Binding-site contacts:
Ligand atom O3 contacts residue SER76 of chain 1.G at 3.5 Å (h-bond).
Ligand atom OH contacts residue A2G1 of chain 1.L at 1.5 Å.
Ligand atom C3 contacts residue A2G1 of chain 1.L at 3.3 Å.
Ligand atom C1 contacts residue TYR78 of chain 1.G at 4.5 Å (hydrophobic).
Ligand atom C2 contacts residue TRP123 of chain 1.G at 3.8 Å (hydrophobic).
Ligand atom C4 contacts residue TYR122 of chain 1.G at 3.9 Å (hydrophobic).
Ligand atom O2 contacts residue TYR122 of chain 1.G at 4.3 Å.
Ligand atom N1 contacts residue SER76 of chain 1.G at 4.5 Å.
Ligand atom C5 contacts residue TYR78 of chain 1.G at 4.0 Å (hydrophobic).
Ligand atom C1 contacts residue TYR122 of chain 1.G at 3.8 Å (hydrophobic).
Ligand atom C6 contacts residue TYR122 of chain 1.G at 3.9 Å (hydrophobic).
Ligand atom OH contacts residue TYR78 of chain 1.G at 3.4 Å.
Ligand atom C5 contacts residue A2G1 of chain 1.L at 3.6 Å.
Ligand atom C5 contacts residue TYR122 of chain 1.G at 4.0 Å (hydrophobic).
Ligand atom C4 contacts residue TYR78 of chain 1.G at 3.4 Å (hydrophobic).
Ligand atom C4 contacts residue A2G1 of chain 1.L at 2.5 Å.
Ligand atom N1 contacts residue TYR122 of chain 1.G at 3.9 Å.
Ligand atom C2 contacts residue SER76 of chain 1.G at 4.1 Å.
Ligand atom C3 contacts residue TYR78 of chain 1.G at 3.4 Å (hydrophobic).
Ligand atom C3 contacts residue TYR122 of chain 1.G at 3.7 Å (hydrophobic).
Ligand atom O3 contacts residue TRP123 of chain 1.G at 4.0 Å.
Ligand atom C2 contacts residue TYR122 of chain 1.G at 3.6 Å (hydrophobic).
Ligand atom OH contacts residue TYR122 of chain 1.G at 4.3 Å.
Ligand atom C2 contacts residue TYR78 of chain 1.G at 4.0 Å (hydrophobic).
Ligand atom C3 contacts residue TRP123 of chain 1.G at 3.8 Å (hydrophobic).
Ligand atom O3 contacts residue TYR122 of chain 1.G at 4.2 Å.

Sequence of chain 1.G:
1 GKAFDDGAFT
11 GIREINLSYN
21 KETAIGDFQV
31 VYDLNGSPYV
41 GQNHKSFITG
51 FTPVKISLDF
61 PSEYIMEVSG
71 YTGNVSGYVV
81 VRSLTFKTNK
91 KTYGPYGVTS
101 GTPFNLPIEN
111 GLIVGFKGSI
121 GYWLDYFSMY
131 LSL

The small molecule below binds the protein below.
Small molecule (SMILES): O=[N+]([O-])c1ccc(O)cc1